Sequence of chain 2.D:
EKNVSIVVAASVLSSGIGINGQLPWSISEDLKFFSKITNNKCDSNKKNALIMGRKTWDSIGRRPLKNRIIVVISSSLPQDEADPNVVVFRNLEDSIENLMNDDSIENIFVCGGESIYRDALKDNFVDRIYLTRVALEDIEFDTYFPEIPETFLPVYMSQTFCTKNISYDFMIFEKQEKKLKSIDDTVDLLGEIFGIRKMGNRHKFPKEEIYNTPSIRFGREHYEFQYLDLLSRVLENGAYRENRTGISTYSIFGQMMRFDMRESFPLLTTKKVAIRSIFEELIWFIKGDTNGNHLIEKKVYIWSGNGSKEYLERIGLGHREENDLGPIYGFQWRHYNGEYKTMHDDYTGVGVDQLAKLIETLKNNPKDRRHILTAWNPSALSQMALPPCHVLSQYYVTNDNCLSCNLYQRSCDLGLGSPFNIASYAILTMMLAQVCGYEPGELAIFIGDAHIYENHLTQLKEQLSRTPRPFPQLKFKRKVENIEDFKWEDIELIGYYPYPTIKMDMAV

Binding-site contacts:
Ligand atom N3 contacts residue VAL9 of chain 2.D at 3.5 Å.
Ligand atom N3 contacts residue NDP1 of chain 2.R at 3.7 Å.
Ligand atom NA4 contacts residue VAL9 of chain 2.D at 2.6 Å (h-bond).
Ligand atom NA4 contacts residue PHE36 of chain 2.D at 3.5 Å.
Ligand atom N3 contacts residue ALA11 of chain 2.D at 3.6 Å.
Ligand atom NA2 contacts residue THR134 of chain 2.D at 3.0 Å (h-bond).
Ligand atom OE1 contacts residue SER37 of chain 2.D at 3.2 Å (h-bond).
Ligand atom N1 contacts residue ASP32 of chain 2.D at 2.9 Å (salt-bridge).
Ligand atom NA2 contacts residue ALA11 of chain 2.D at 3.5 Å.
Ligand atom O1 contacts residue ARG70 of chain 2.D at 2.5 Å (salt-bridge).
Ligand atom C14 contacts residue ILE62 of chain 2.D at 3.5 Å (hydrophobic).
Ligand atom C2 contacts residue ASP32 of chain 2.D at 3.5 Å.
Ligand atom N8 contacts residue LEU33 of chain 2.D at 3.7 Å.
Ligand atom NA4 contacts residue CYS113 of chain 2.D at 3.3 Å.
Ligand atom C2 contacts residue ALA11 of chain 2.D at 3.6 Å (hydrophobic).
Ligand atom O2 contacts residue ARG70 of chain 2.D at 2.9 Å (salt-bridge).
Ligand atom C8A contacts residue NDP1 of chain 2.R at 3.7 Å.
Ligand atom CT contacts residue SER37 of chain 2.D at 3.0 Å.
Ligand atom C4A contacts residue NDP1 of chain 2.R at 3.1 Å.
Ligand atom C8A contacts residue ASP32 of chain 2.D at 3.6 Å.
Ligand atom O1 contacts residue SER37 of chain 2.D at 3.2 Å (h-bond).
Ligand atom N1 contacts residue ALA11 of chain 2.D at 3.5 Å.
Ligand atom C4 contacts residue VAL9 of chain 2.D at 3.5 Å (hydrophobic).
Ligand atom NA2 contacts residue VAL10 of chain 2.D at 3.6 Å (h-bond).
Ligand atom CT contacts residue ARG70 of chain 2.D at 3.2 Å.
Ligand atom NA2 contacts residue ASP32 of chain 2.D at 2.9 Å (salt-bridge).
Ligand atom CM contacts residue THR58 of chain 2.D at 3.5 Å.
Ligand atom NA4 contacts residue TYR119 of chain 2.D at 3.3 Å (h-bond).
Ligand atom CA contacts residue SER37 of chain 2.D at 3.6 Å.
Ligand atom O2 contacts residue SER37 of chain 2.D at 3.0 Å (h-bond).
Ligand atom CB contacts residue SER37 of chain 2.D at 3.1 Å.
Ligand atom N8 contacts residue ASP32 of chain 2.D at 3.5 Å (salt-bridge).
Ligand atom N3 contacts residue VAL10 of chain 2.D at 3.4 Å (h-bond).
Ligand atom N contacts residue LEU67 of chain 2.D at 3.6 Å.
Ligand atom C7 contacts residue LEU25 of chain 2.D at 3.5 Å (hydrophobic).
Ligand atom NA4 contacts residue NDP1 of chain 2.R at 3.4 Å (h-bond).
Ligand atom C4 contacts residue PHE36 of chain 2.D at 3.6 Å (hydrophobic).
Ligand atom C4 contacts residue NDP1 of chain 2.R at 3.1 Å.
Ligand atom O1 contacts residue LEU67 of chain 2.D at 3.4 Å.
Ligand atom N5 contacts residue NDP1 of chain 2.R at 3.3 Å (h-bond).

A small-molecule ligand and the protein it binds are described below.
Small molecule (SMILES): CN(Cc1cnc2nc(N)nc(N)c2n1)c1ccc(C(=O)N[C@@H](CCC(=O)O)C(=O)O)cc1